This small molecule binds to this protein.
Small molecule (SMILES): O=C1c2c(O)ccc(O)c2C(=O)c2c(NCCNCCO)ccc(NCCNCCO)c21

Sequence of chain 1.B:
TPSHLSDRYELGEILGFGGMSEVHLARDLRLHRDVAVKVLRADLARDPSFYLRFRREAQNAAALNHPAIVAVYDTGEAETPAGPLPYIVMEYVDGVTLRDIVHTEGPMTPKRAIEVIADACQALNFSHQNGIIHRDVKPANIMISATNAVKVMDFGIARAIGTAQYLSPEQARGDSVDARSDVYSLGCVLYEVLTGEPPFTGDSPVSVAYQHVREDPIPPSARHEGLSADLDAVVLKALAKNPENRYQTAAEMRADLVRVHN

Binding-site contacts:
Ligand atom OAB contacts residue VAL45 of chain 1.B at 3.8 Å.
Ligand atom CAG contacts residue ALA58 of chain 1.B at 3.4 Å (hydrophobic).
Ligand atom CBA contacts residue LEU37 of chain 1.B at 3.6 Å (hydrophobic).
Ligand atom CBA contacts residue MET165 of chain 1.B at 3.8 Å (hydrophobic).
Ligand atom CAQ contacts residue MET165 of chain 1.B at 3.5 Å (hydrophobic).
Ligand atom NAT contacts residue ALA162 of chain 1.B at 3.8 Å.
Ligand atom CAL contacts residue LYS160 of chain 1.B at 3.4 Å.
Ligand atom NAU contacts residue LEU37 of chain 1.B at 3.6 Å.
Ligand atom CAO contacts residue GLY117 of chain 1.B at 3.3 Å.
Ligand atom OAE contacts residue VAL115 of chain 1.B at 2.8 Å (h-bond).
Ligand atom CAW contacts residue LEU37 of chain 1.B at 3.8 Å (hydrophobic).
Ligand atom NAS contacts residue LEU37 of chain 1.B at 3.6 Å.
Ligand atom OAE contacts residue LEU37 of chain 1.B at 3.5 Å.
Ligand atom OAA contacts residue LEU37 of chain 1.B at 3.3 Å.
Ligand atom OAF contacts residue MET175 of chain 1.B at 3.8 Å.
Ligand atom CBC contacts residue LEU37 of chain 1.B at 3.9 Å (hydrophobic).
Ligand atom CAG contacts residue VAL115 of chain 1.B at 3.8 Å (hydrophobic).
Ligand atom OAF contacts residue MET112 of chain 1.B at 3.7 Å.
Ligand atom CAJ contacts residue GLY38 of chain 1.B at 3.4 Å.
Ligand atom CAH contacts residue GLU113 of chain 1.B at 3.7 Å.
Ligand atom CAQ contacts residue GLY117 of chain 1.B at 3.6 Å.
Ligand atom OAA contacts residue MET165 of chain 1.B at 3.7 Å.
Ligand atom CAH contacts residue ALA58 of chain 1.B at 3.8 Å (hydrophobic).
Ligand atom NAT contacts residue ASN163 of chain 1.B at 3.1 Å (h-bond).
Ligand atom CAL contacts residue ASN163 of chain 1.B at 3.6 Å.
Ligand atom OAD contacts residue LYS160 of chain 1.B at 3.6 Å.
Ligand atom CAJ contacts residue LEU37 of chain 1.B at 3.5 Å (hydrophobic).
Ligand atom CAI contacts residue LEU37 of chain 1.B at 3.0 Å (hydrophobic).
Ligand atom CAN contacts residue ASN163 of chain 1.B at 3.9 Å.
Ligand atom CAG contacts residue GLU113 of chain 1.B at 3.2 Å.
Ligand atom CAW contacts residue ALA58 of chain 1.B at 3.9 Å (hydrophobic).
Ligand atom OAA contacts residue VAL115 of chain 1.B at 3.5 Å (h-bond).
Ligand atom CAL contacts residue ASP176 of chain 1.B at 3.4 Å.
Ligand atom CAP contacts residue PHE39 of chain 1.B at 3.2 Å (hydrophobic).
Ligand atom CAY contacts residue LEU37 of chain 1.B at 3.4 Å (hydrophobic).
Ligand atom CAW contacts residue VAL115 of chain 1.B at 3.7 Å (hydrophobic).
Ligand atom CAZ contacts residue GLY38 of chain 1.B at 3.8 Å.
Ligand atom NAT contacts residue ASP176 of chain 1.B at 3.8 Å.
Ligand atom OAE contacts residue TYR114 of chain 1.B at 3.4 Å.
Ligand atom CAM contacts residue LEU37 of chain 1.B at 3.8 Å (hydrophobic).